A protein and the small-molecule ligand that binds it are described below.
Small molecule (SMILES): N#C[Fe](=C=O)C#N

Sequence of chain 1.F:
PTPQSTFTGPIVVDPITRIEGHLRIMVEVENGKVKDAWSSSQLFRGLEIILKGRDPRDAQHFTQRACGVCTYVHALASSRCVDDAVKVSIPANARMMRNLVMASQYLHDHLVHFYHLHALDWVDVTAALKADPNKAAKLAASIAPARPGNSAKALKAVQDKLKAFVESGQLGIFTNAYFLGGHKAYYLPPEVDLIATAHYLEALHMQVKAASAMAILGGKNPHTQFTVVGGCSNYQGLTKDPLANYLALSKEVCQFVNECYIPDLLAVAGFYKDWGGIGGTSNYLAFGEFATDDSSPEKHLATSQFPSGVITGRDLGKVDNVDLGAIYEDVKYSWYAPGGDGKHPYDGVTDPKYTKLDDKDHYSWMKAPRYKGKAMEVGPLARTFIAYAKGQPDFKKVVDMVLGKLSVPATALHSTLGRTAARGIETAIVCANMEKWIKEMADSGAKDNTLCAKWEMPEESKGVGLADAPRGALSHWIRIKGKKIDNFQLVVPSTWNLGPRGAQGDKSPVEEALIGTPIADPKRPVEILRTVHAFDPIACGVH

Binding-site contacts:
Ligand atom C1 contacts residue CYS546 of chain 1.F at 3.1 Å (hydrophobic).
Ligand atom O3 contacts residue LEU479 of chain 1.F at 3.5 Å.
Ligand atom C3 contacts residue VAL497 of chain 1.F at 3.4 Å (hydrophobic).
Ligand atom N2 contacts residue PRO475 of chain 1.F at 3.5 Å.
Ligand atom O3 contacts residue PRO498 of chain 1.F at 3.5 Å.
Ligand atom C1 contacts residue SER499 of chain 1.F at 3.9 Å.
Ligand atom C3 contacts residue HIS79 of chain 1.F at 3.5 Å.
Ligand atom N2 contacts residue ALA474 of chain 1.F at 3.5 Å.
Ligand atom FE contacts residue CYS546 of chain 1.F at 2.4 Å.
Ligand atom C1 contacts residue PRO498 of chain 1.F at 3.5 Å (hydrophobic).
Ligand atom C3 contacts residue PRO498 of chain 1.F at 3.7 Å (hydrophobic).
Ligand atom FE contacts residue NI1 of chain 1.BA at 2.6 Å.
Ligand atom FE contacts residue ARG476 of chain 1.F at 4.1 Å.
Ligand atom O3 contacts residue VAL497 of chain 1.F at 3.4 Å.
Ligand atom C3 contacts residue ALA474 of chain 1.F at 4.1 Å (hydrophobic).
Ligand atom C3 contacts residue VAL78 of chain 1.F at 3.8 Å (hydrophobic).
Ligand atom C2 contacts residue ALA474 of chain 1.F at 3.9 Å (hydrophobic).
Ligand atom FE contacts residue CYS75 of chain 1.F at 2.3 Å.
Ligand atom N2 contacts residue CYS75 of chain 1.F at 3.5 Å.
Ligand atom C3 contacts residue CYS546 of chain 1.F at 3.1 Å (hydrophobic).
Ligand atom C1 contacts residue NI1 of chain 1.BA at 3.7 Å.
Ligand atom O3 contacts residue ALA474 of chain 1.F at 3.8 Å.
Ligand atom C1 contacts residue VAL497 of chain 1.F at 3.5 Å (hydrophobic).
Ligand atom C2 contacts residue NI1 of chain 1.BA at 3.8 Å.
Ligand atom O3 contacts residue CYS546 of chain 1.F at 4.0 Å.
Ligand atom C1 contacts residue ARG476 of chain 1.F at 3.5 Å.
Ligand atom N1 contacts residue CYS546 of chain 1.F at 3.5 Å.
Ligand atom N1 contacts residue PRO498 of chain 1.F at 3.3 Å.
Ligand atom N1 contacts residue CSO543 of chain 1.F at 3.8 Å.
Ligand atom O3 contacts residue HIS79 of chain 1.F at 3.4 Å (h-bond).
Ligand atom C2 contacts residue CYS75 of chain 1.F at 3.1 Å (hydrophobic).
Ligand atom C3 contacts residue CYS75 of chain 1.F at 3.1 Å (hydrophobic).
Ligand atom C2 contacts residue ARG476 of chain 1.F at 3.4 Å.
Ligand atom N1 contacts residue SER499 of chain 1.F at 2.9 Å (h-bond).
Ligand atom N1 contacts residue VAL497 of chain 1.F at 3.6 Å.
Ligand atom C1 contacts residue CSO543 of chain 1.F at 3.7 Å.
Ligand atom N1 contacts residue ARG476 of chain 1.F at 3.6 Å.
Ligand atom O3 contacts residue VAL78 of chain 1.F at 3.6 Å.
Ligand atom N2 contacts residue ARG476 of chain 1.F at 2.9 Å (salt-bridge).
Ligand atom O3 contacts residue CYS75 of chain 1.F at 4.0 Å.